The small molecule below binds the protein below.
Small molecule (SMILES): N[C@@H](CC(=O)O)C(=O)O

Sequence of chain 1.F:
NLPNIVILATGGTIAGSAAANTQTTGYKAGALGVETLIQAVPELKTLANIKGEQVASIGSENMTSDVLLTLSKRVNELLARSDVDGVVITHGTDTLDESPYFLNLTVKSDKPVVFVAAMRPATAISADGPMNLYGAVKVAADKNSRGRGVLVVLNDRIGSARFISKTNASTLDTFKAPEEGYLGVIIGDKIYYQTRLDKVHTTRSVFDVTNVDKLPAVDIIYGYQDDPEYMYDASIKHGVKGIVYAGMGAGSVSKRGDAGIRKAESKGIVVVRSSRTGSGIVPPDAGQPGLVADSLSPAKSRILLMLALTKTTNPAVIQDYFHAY

Binding-site contacts:
Ligand atom OXT contacts residue THR15 of chain 1.F at 4.0 Å.
Ligand atom N contacts residue GLU63 of chain 1.F at 3.0 Å (salt-bridge).
Ligand atom CA contacts residue THR15 of chain 1.F at 3.4 Å.
Ligand atom CG contacts residue THR15 of chain 1.F at 3.1 Å.
Ligand atom C contacts residue GLY61 of chain 1.F at 4.3 Å.
Ligand atom CB contacts residue THR95 of chain 1.F at 3.5 Å.
Ligand atom N contacts residue ASP96 of chain 1.F at 2.9 Å (salt-bridge).
Ligand atom OD2 contacts residue MET121 of chain 1.F at 4.1 Å.
Ligand atom N contacts residue SER254 of chain 1.B at 4.2 Å.
Ligand atom OD2 contacts residue THR15 of chain 1.F at 3.3 Å (h-bond).
Ligand atom O contacts residue ASP96 of chain 1.F at 3.1 Å (salt-bridge).
Ligand atom OD1 contacts residue THR15 of chain 1.F at 3.1 Å (h-bond).
Ligand atom OXT contacts residue GLY14 of chain 1.F at 3.3 Å.
Ligand atom OXT contacts residue SER62 of chain 1.F at 2.8 Å (h-bond).
Ligand atom OD1 contacts residue ALA120 of chain 1.F at 3.8 Å.
Ligand atom C contacts residue ASP96 of chain 1.F at 3.7 Å.
Ligand atom OXT contacts residue GLU63 of chain 1.F at 3.4 Å (salt-bridge).
Ligand atom O contacts residue GLY94 of chain 1.F at 3.5 Å.
Ligand atom OXT contacts residue GLY61 of chain 1.F at 3.3 Å.
Ligand atom OD2 contacts residue ALA120 of chain 1.F at 3.1 Å (h-bond).
Ligand atom C contacts residue THR95 of chain 1.F at 4.0 Å.
Ligand atom CB contacts residue ASP96 of chain 1.F at 3.4 Å.
Ligand atom OXT contacts residue GLY94 of chain 1.F at 3.5 Å.
Ligand atom C contacts residue GLU63 of chain 1.F at 3.2 Å.
Ligand atom CB contacts residue THR15 of chain 1.F at 3.4 Å.
Ligand atom O contacts residue SER62 of chain 1.F at 2.3 Å (h-bond).
Ligand atom CG contacts residue THR95 of chain 1.F at 3.0 Å.
Ligand atom C contacts residue GLY14 of chain 1.F at 4.2 Å.
Ligand atom N contacts residue THR15 of chain 1.F at 4.2 Å.
Ligand atom OD2 contacts residue THR95 of chain 1.F at 2.7 Å (h-bond).
Ligand atom CA contacts residue GLU63 of chain 1.F at 3.7 Å.
Ligand atom O contacts residue THR95 of chain 1.F at 3.3 Å (h-bond).
Ligand atom CA contacts residue ASP96 of chain 1.F at 3.5 Å.
Ligand atom OD1 contacts residue GLY94 of chain 1.F at 3.4 Å.
Ligand atom O contacts residue GLU63 of chain 1.F at 3.5 Å (salt-bridge).
Ligand atom C contacts residue GLY94 of chain 1.F at 3.7 Å.
Ligand atom OD1 contacts residue GLY14 of chain 1.F at 4.1 Å.
Ligand atom CG contacts residue ALA120 of chain 1.F at 3.9 Å (hydrophobic).
Ligand atom C contacts residue SER62 of chain 1.F at 3.3 Å.
Ligand atom OD1 contacts residue THR95 of chain 1.F at 3.0 Å (h-bond).

Sequence of chain 1.B:
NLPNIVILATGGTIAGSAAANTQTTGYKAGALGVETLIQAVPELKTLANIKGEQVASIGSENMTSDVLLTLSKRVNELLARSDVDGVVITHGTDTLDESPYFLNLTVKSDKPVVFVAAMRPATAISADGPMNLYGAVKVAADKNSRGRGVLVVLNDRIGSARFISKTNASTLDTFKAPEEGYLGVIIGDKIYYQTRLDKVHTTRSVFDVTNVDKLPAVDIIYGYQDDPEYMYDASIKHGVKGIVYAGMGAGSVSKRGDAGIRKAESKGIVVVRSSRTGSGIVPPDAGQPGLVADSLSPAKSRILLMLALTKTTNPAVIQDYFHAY